Binding-site contacts:
Ligand atom C20 contacts residue TRP41 of chain 1.A at 3.8 Å (hydrophobic).
Ligand atom C19 contacts residue TRP41 of chain 1.A at 4.4 Å (hydrophobic).
Ligand atom C18 contacts residue TRP41 of chain 1.A at 3.6 Å (hydrophobic).
Ligand atom C20 contacts residue TRP37 of chain 1.A at 3.7 Å (hydrophobic).
Ligand atom C2 contacts residue TRP37 of chain 1.A at 4.1 Å (hydrophobic).
Ligand atom C6 contacts residue LEU34 of chain 1.A at 4.4 Å (hydrophobic).
Ligand atom OH contacts residue TRP37 of chain 1.A at 3.1 Å (h-bond).
Ligand atom C3 contacts residue TRP37 of chain 1.A at 3.8 Å (hydrophobic).
Ligand atom C contacts residue TRP37 of chain 1.A at 4.0 Å (hydrophobic).
Ligand atom O contacts residue TRP37 of chain 1.A at 3.0 Å (h-bond).
Ligand atom C19 contacts residue TRP37 of chain 1.A at 4.0 Å (hydrophobic).
Ligand atom C17 contacts residue TRP37 of chain 1.A at 4.1 Å (hydrophobic).

Sequence of chain 1.A:
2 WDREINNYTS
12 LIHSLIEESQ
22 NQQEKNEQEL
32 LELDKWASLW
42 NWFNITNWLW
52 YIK

This protein binds this small molecule.
Small molecule (SMILES): COCCO[C@@H](C)CO[C@H](C)CO[C@H](C)COC(C)CO[C@@H](C)CO[C@@H](C)CO[C@H](C)CO[C@H](C)COC[C@H](C)N